Sequence of chain 1.D:
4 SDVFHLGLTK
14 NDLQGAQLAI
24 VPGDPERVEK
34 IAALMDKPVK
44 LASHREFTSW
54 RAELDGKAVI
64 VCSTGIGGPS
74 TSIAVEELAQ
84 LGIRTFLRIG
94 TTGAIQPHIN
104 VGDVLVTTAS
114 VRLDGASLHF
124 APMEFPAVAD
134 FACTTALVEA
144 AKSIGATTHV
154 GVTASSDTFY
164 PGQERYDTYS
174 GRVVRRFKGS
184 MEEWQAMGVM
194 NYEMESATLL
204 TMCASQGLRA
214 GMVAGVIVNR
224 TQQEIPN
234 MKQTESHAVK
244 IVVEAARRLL

The protein below binds the small molecule below.
Small molecule (SMILES): Cc1c[nH]c(=O)[nH]c1=O

Binding-site contacts:
Ligand atom C4 contacts residue GLN166 of chain 1.D at 3.5 Å.
Ligand atom O2 contacts residue PHE162 of chain 1.D at 4.0 Å.
Ligand atom O4 contacts residue GLU196 of chain 1.D at 3.2 Å.
Ligand atom CM5 contacts residue GLU196 of chain 1.D at 4.3 Å.
Ligand atom O4 contacts residue MET197 of chain 1.D at 3.2 Å.
Ligand atom C6 contacts residue THR94 of chain 1.D at 3.5 Å.
Ligand atom O4 contacts residue PHE162 of chain 1.D at 4.2 Å.
Ligand atom O2 contacts residue VAL221 of chain 1.D at 3.9 Å.
Ligand atom N1 contacts residue ILE220 of chain 1.D at 3.8 Å.
Ligand atom C5 contacts residue TYR195 of chain 1.D at 4.4 Å (hydrophobic).
Ligand atom O2 contacts residue THR95 of chain 1.D at 4.4 Å.
Ligand atom N3 contacts residue TYR195 of chain 1.D at 3.8 Å.
Ligand atom C4 contacts residue GLU196 of chain 1.D at 3.9 Å.
Ligand atom O2 contacts residue GLN166 of chain 1.D at 3.7 Å.
Ligand atom N3 contacts residue PHE162 of chain 1.D at 3.6 Å.
Ligand atom C2 contacts residue ARG168 of chain 1.D at 3.9 Å.
Ligand atom N3 contacts residue GLN166 of chain 1.D at 2.8 Å (h-bond).
Ligand atom O4 contacts residue GLN166 of chain 1.D at 2.7 Å (h-bond).
Ligand atom N1 contacts residue THR95 of chain 1.D at 3.9 Å.
Ligand atom C2 contacts residue TYR195 of chain 1.D at 4.3 Å (hydrophobic).
Ligand atom N3 contacts residue GLY96 of chain 1.D at 4.2 Å.
Ligand atom C5 contacts residue PHE162 of chain 1.D at 4.1 Å (hydrophobic).
Ligand atom C5 contacts residue THR94 of chain 1.D at 3.6 Å.
Ligand atom C6 contacts residue PHE162 of chain 1.D at 4.0 Å (hydrophobic).
Ligand atom N1 contacts residue GLY96 of chain 1.D at 3.8 Å.
Ligand atom O4 contacts residue TYR195 of chain 1.D at 3.8 Å.
Ligand atom C4 contacts residue PHE162 of chain 1.D at 3.9 Å (hydrophobic).
Ligand atom C6 contacts residue ILE220 of chain 1.D at 4.3 Å (hydrophobic).
Ligand atom C4 contacts residue MET197 of chain 1.D at 4.4 Å (hydrophobic).
Ligand atom N3 contacts residue ARG168 of chain 1.D at 4.2 Å.
Ligand atom C4 contacts residue TYR195 of chain 1.D at 3.8 Å (hydrophobic).
Ligand atom O2 contacts residue GLY96 of chain 1.D at 3.6 Å (h-bond).
Ligand atom CM5 contacts residue THR94 of chain 1.D at 3.4 Å.
Ligand atom C2 contacts residue GLN166 of chain 1.D at 3.7 Å.
Ligand atom C2 contacts residue PHE162 of chain 1.D at 3.6 Å (hydrophobic).
Ligand atom N1 contacts residue PHE162 of chain 1.D at 3.7 Å.
Ligand atom C2 contacts residue THR95 of chain 1.D at 4.2 Å.
Ligand atom C6 contacts residue THR95 of chain 1.D at 4.0 Å.
Ligand atom O2 contacts residue ARG168 of chain 1.D at 3.0 Å (salt-bridge).
Ligand atom C2 contacts residue GLY96 of chain 1.D at 3.6 Å.